This protein binds this small molecule.
Small molecule (SMILES): Nc1nc2c(ncn2[C@@H]2O[C@H](CO[P](=O)(O)O[P](=O)(O)OP(O)(O)=S)[C@@H](O)[C@H]2O)c(=O)[nH]1

Sequence of chain 1.A:
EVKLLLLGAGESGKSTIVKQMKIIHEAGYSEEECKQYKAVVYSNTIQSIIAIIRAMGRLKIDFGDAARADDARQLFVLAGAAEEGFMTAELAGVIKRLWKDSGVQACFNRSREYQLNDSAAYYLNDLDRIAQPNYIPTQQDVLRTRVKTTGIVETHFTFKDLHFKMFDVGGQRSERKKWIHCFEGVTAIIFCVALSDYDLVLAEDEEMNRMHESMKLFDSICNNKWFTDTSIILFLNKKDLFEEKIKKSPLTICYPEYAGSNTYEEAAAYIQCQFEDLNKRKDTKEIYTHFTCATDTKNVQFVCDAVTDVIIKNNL

Binding-site contacts:
Ligand atom O6 contacts residue LYS270 of chain 1.A at 3.2 Å.
Ligand atom PG contacts residue MG1 of chain 1.C at 3.3 Å.
Ligand atom O3A contacts residue GLU43 of chain 1.A at 3.4 Å.
Ligand atom C3' contacts residue THR177 of chain 1.A at 3.4 Å.
Ligand atom N1 contacts residue ASP272 of chain 1.A at 2.9 Å (salt-bridge).
Ligand atom O1A contacts residue GLY45 of chain 1.A at 3.3 Å.
Ligand atom N7 contacts residue ASN269 of chain 1.A at 3.0 Å (h-bond).
Ligand atom O2B contacts residue SER47 of chain 1.A at 2.9 Å (h-bond).
Ligand atom N2 contacts residue LEU273 of chain 1.A at 3.5 Å.
Ligand atom O3' contacts residue ARG178 of chain 1.A at 3.5 Å.
Ligand atom O1B contacts residue GLY45 of chain 1.A at 3.1 Å (h-bond).
Ligand atom O3G contacts residue LYS46 of chain 1.A at 2.7 Å (salt-bridge).
Ligand atom O3' contacts residue ARG176 of chain 1.A at 2.9 Å (salt-bridge).
Ligand atom O2G contacts residue THR181 of chain 1.A at 3.0 Å (h-bond).
Ligand atom O2' contacts residue LEU175 of chain 1.A at 2.7 Å (h-bond).
Ligand atom O1A contacts residue SER47 of chain 1.A at 3.3 Å (h-bond).
Ligand atom O3B contacts residue GLU43 of chain 1.A at 2.9 Å (salt-bridge).
Ligand atom O4' contacts residue LYS270 of chain 1.A at 3.6 Å (salt-bridge).
Ligand atom O3A contacts residue GLY45 of chain 1.A at 3.2 Å (h-bond).
Ligand atom O1A contacts residue THR48 of chain 1.A at 2.6 Å (h-bond).
Ligand atom N1 contacts residue THR327 of chain 1.A at 3.5 Å (h-bond).
Ligand atom N2 contacts residue ARG176 of chain 1.A at 3.4 Å (salt-bridge).
Ligand atom O2' contacts residue ARG176 of chain 1.A at 3.2 Å.
Ligand atom O1B contacts residue SER44 of chain 1.A at 3.2 Å (h-bond).
Ligand atom O2G contacts residue MG1 of chain 1.C at 2.1 Å.
Ligand atom O1B contacts residue LYS46 of chain 1.A at 2.8 Å (salt-bridge).
Ligand atom O6 contacts residue ASN269 of chain 1.A at 3.3 Å (h-bond).
Ligand atom O3' contacts residue SER151 of chain 1.A at 3.4 Å (h-bond).
Ligand atom PB contacts residue MG1 of chain 1.C at 3.2 Å.
Ligand atom C4 contacts residue THR327 of chain 1.A at 3.5 Å.
Ligand atom N2 contacts residue ASP272 of chain 1.A at 2.9 Å (salt-bridge).
Ligand atom O6 contacts residue CYS325 of chain 1.A at 3.3 Å.
Ligand atom O3' contacts residue THR177 of chain 1.A at 3.2 Å (h-bond).
Ligand atom O3G contacts residue GLY203 of chain 1.A at 2.7 Å (h-bond).
Ligand atom O3B contacts residue MG1 of chain 1.C at 3.5 Å.
Ligand atom N7 contacts residue ALA326 of chain 1.A at 3.5 Å.
Ligand atom O6 contacts residue ALA326 of chain 1.A at 2.9 Å (h-bond).
Ligand atom C2' contacts residue THR48 of chain 1.A at 3.4 Å.
Ligand atom O2B contacts residue MG1 of chain 1.C at 2.1 Å.
Ligand atom C6 contacts residue LYS270 of chain 1.A at 3.5 Å.